Sequence of chain 1.C:
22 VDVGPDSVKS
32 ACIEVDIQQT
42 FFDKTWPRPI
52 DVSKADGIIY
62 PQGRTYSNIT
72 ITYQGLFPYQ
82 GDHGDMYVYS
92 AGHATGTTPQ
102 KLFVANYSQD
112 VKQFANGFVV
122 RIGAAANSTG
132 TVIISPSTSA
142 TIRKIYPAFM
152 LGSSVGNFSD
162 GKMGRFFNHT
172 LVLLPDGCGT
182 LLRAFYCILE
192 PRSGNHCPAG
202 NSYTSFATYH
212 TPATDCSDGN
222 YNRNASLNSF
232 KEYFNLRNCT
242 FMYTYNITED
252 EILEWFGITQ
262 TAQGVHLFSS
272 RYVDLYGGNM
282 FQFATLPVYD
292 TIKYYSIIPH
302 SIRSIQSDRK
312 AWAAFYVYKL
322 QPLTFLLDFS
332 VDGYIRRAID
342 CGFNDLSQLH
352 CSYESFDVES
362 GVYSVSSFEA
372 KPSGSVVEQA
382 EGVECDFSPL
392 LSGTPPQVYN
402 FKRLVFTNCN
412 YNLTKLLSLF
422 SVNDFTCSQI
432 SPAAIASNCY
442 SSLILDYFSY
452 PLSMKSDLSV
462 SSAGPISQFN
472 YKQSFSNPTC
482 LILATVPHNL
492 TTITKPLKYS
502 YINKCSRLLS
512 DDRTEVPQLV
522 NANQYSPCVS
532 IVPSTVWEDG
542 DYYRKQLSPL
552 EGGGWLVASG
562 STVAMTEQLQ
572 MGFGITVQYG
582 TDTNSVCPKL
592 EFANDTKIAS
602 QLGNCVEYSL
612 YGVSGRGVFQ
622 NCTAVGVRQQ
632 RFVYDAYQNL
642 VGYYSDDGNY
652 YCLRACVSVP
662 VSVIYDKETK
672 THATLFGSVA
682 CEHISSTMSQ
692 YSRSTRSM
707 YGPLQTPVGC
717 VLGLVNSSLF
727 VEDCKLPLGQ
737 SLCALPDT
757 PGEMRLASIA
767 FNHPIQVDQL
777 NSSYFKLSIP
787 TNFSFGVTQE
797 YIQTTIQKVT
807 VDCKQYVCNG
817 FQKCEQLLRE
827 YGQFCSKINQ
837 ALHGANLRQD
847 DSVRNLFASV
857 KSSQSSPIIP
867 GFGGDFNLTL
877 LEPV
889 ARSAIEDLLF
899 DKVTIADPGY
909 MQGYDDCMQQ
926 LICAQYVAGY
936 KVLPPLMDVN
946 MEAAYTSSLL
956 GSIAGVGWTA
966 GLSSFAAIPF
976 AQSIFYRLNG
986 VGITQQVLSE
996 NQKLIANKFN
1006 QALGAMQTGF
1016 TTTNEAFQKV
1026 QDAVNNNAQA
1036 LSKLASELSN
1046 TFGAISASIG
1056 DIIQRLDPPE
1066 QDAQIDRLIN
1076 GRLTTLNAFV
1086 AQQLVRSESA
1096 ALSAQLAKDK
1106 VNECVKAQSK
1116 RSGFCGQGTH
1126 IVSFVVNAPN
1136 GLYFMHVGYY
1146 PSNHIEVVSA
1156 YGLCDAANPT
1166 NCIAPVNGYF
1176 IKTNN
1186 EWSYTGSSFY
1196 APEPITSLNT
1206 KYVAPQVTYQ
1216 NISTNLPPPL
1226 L

The small molecule below binds the protein below.
Small molecule (SMILES): CC(=O)N[C@H]1[C@H](O[C@H]2[C@H](O)[C@@H](NC(C)=O)CO[C@@H]2CO)O[C@H](CO)[C@@H](O)[C@@H]1O

Binding-site contacts:
Ligand atom O7 contacts residue SER724 of chain 1.C at 2.8 Å (h-bond).
Ligand atom O5 contacts residue LEU710 of chain 1.C at 4.4 Å.
Ligand atom C7 contacts residue SER723 of chain 1.C at 4.1 Å.
Ligand atom C1 contacts residue ASN722 of chain 1.C at 1.4 Å.
Ligand atom O7 contacts residue SER723 of chain 1.C at 3.1 Å.
Ligand atom O7 contacts residue ASN722 of chain 1.C at 2.9 Å (h-bond).
Ligand atom O5 contacts residue ASN722 of chain 1.C at 2.4 Å (h-bond).
Ligand atom C7 contacts residue SER724 of chain 1.C at 3.6 Å.
Ligand atom C7 contacts residue ASN722 of chain 1.C at 3.3 Å.
Ligand atom C2 contacts residue ASN722 of chain 1.C at 2.5 Å.
Ligand atom C3 contacts residue ASN722 of chain 1.C at 3.8 Å.
Ligand atom C4 contacts residue ASN722 of chain 1.C at 4.3 Å.
Ligand atom C8 contacts residue SER724 of chain 1.C at 3.8 Å.
Ligand atom N2 contacts residue ASN722 of chain 1.C at 2.9 Å (h-bond).
Ligand atom C8 contacts residue ASN722 of chain 1.C at 4.4 Å.
Ligand atom O6 contacts residue SER724 of chain 1.C at 3.8 Å.
Ligand atom C5 contacts residue ASN722 of chain 1.C at 3.7 Å.
Ligand atom C8 contacts residue SER723 of chain 1.C at 4.3 Å.
Ligand atom O6 contacts residue LEU710 of chain 1.C at 3.9 Å.